Sequence of chain 1.A:
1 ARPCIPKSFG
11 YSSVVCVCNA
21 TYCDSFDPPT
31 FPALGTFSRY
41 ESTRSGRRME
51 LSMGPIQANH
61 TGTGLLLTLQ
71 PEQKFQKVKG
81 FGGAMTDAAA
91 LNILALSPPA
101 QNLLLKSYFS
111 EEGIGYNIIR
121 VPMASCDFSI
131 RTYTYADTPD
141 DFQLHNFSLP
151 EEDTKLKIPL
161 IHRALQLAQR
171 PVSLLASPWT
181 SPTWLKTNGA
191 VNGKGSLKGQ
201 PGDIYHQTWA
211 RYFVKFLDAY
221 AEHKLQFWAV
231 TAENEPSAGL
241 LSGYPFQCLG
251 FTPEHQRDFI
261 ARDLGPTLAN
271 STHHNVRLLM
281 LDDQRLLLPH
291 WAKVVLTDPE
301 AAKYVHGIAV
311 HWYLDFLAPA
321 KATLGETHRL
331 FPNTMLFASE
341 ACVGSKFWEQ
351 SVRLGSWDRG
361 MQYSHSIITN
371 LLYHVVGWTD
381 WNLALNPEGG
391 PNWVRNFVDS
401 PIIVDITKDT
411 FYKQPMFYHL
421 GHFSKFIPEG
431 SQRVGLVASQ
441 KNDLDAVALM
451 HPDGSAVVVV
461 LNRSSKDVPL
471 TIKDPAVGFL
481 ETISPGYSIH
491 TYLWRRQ

Binding-site contacts:
Ligand atom N21 contacts residue ASN396 of chain 1.A at 3.2 Å (h-bond).
Ligand atom C22 contacts residue SER345 of chain 1.A at 3.4 Å.
Ligand atom C2 contacts residue GLU340 of chain 1.A at 1.5 Å.
Ligand atom C16 contacts residue CYS342 of chain 1.A at 3.7 Å (hydrophobic).
Ligand atom O29 contacts residue PRO245 of chain 1.A at 3.5 Å.
Ligand atom N24 contacts residue ASN396 of chain 1.A at 2.3 Å (h-bond).
Ligand atom C23 contacts residue ASN396 of chain 1.A at 2.8 Å.
Ligand atom N20 contacts residue SER345 of chain 1.A at 3.3 Å.
Ligand atom O19 contacts residue ASP127 of chain 1.A at 2.6 Å (salt-bridge).
Ligand atom C10 contacts residue GLN284 of chain 1.A at 3.6 Å.
Ligand atom N7 contacts residue GLU235 of chain 1.A at 3.4 Å (salt-bridge).
Ligand atom O29 contacts residue EDO1 of chain 1.T at 3.5 Å.
Ligand atom C9 contacts residue GLU235 of chain 1.A at 3.5 Å.
Ligand atom N21 contacts residue VAL398 of chain 1.A at 3.3 Å.
Ligand atom C2 contacts residue TYR313 of chain 1.A at 3.6 Å (hydrophobic).
Ligand atom O19 contacts residue TRP381 of chain 1.A at 2.9 Å (h-bond).
Ligand atom C5 contacts residue TRP381 of chain 1.A at 3.6 Å (hydrophobic).
Ligand atom C25 contacts residue ASN396 of chain 1.A at 2.9 Å.
Ligand atom C2 contacts residue GLU235 of chain 1.A at 3.2 Å.
Ligand atom C6 contacts residue GLU340 of chain 1.A at 2.7 Å.
Ligand atom C6 contacts residue TYR313 of chain 1.A at 3.6 Å (hydrophobic).
Ligand atom C4 contacts residue ASP127 of chain 1.A at 3.6 Å.
Ligand atom O17 contacts residue ASN234 of chain 1.A at 2.7 Å (h-bond).
Ligand atom O18 contacts residue PHE246 of chain 1.A at 3.4 Å.
Ligand atom C1 contacts residue GLU340 of chain 1.A at 2.4 Å.
Ligand atom C8 contacts residue GLU235 of chain 1.A at 3.5 Å.
Ligand atom C4 contacts residue TRP381 of chain 1.A at 3.6 Å (hydrophobic).
Ligand atom C1 contacts residue TYR313 of chain 1.A at 3.5 Å (hydrophobic).
Ligand atom C4 contacts residue GLU340 of chain 1.A at 3.1 Å.
Ligand atom O19 contacts residue PHE128 of chain 1.A at 3.3 Å.
Ligand atom O17 contacts residue GLU340 of chain 1.A at 2.6 Å (salt-bridge).
Ligand atom C16 contacts residue SER345 of chain 1.A at 3.6 Å.
Ligand atom O18 contacts residue TRP179 of chain 1.A at 2.9 Å (h-bond).
Ligand atom C3 contacts residue GLU340 of chain 1.A at 2.6 Å.
Ligand atom N21 contacts residue SER345 of chain 1.A at 3.6 Å.
Ligand atom N7 contacts residue GLU340 of chain 1.A at 3.7 Å.
Ligand atom O17 contacts residue TRP179 of chain 1.A at 3.3 Å.
Ligand atom O18 contacts residue ASP127 of chain 1.A at 2.6 Å (salt-bridge).
Ligand atom C5 contacts residue ASP127 of chain 1.A at 3.5 Å.
Ligand atom C5 contacts residue GLU340 of chain 1.A at 3.5 Å.

This small molecule binds to this protein.
Small molecule (SMILES): CCCCCCN[C@H]1C[C@H](O)[C@@H](O)[C@H](O)[C@H]1Cn1cc(CNC(C)=O)nn1